Sequence of chain 1.A:
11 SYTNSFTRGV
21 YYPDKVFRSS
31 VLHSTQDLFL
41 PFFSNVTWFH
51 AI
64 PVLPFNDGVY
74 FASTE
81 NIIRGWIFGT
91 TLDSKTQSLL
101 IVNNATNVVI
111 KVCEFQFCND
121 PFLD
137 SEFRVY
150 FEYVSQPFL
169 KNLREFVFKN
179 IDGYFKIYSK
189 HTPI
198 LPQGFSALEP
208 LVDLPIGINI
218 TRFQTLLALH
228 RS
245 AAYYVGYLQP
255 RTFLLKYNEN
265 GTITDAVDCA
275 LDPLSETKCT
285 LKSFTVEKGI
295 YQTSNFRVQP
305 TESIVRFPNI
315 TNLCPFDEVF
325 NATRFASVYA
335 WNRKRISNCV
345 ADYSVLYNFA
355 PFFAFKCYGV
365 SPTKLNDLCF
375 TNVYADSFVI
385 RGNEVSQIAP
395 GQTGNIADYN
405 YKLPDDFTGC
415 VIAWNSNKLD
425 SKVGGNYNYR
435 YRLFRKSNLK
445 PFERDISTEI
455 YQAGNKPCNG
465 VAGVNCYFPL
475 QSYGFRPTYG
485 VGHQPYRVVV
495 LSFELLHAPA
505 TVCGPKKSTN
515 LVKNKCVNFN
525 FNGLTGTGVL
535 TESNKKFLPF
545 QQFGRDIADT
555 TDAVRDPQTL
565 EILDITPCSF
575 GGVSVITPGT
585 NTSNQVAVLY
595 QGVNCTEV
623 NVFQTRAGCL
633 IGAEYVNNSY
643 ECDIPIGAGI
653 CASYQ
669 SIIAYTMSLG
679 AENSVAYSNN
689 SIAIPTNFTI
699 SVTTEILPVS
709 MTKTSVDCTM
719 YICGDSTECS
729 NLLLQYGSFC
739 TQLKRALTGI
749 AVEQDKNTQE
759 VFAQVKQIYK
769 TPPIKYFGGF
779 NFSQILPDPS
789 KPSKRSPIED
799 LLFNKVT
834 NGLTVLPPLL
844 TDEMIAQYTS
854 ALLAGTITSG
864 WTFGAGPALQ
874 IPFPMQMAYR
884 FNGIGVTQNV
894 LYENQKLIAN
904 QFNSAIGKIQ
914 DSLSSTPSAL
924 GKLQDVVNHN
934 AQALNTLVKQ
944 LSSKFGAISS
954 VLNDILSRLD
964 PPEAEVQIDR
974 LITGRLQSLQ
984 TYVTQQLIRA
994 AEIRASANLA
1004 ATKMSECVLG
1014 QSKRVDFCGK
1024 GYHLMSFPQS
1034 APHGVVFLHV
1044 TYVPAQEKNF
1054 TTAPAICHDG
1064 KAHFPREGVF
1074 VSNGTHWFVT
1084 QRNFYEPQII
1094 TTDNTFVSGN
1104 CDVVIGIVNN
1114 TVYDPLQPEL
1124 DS

Binding-site contacts:
Ligand atom C2 contacts residue ASN779 of chain 1.A at 2.4 Å.
Ligand atom C8 contacts residue LYS773 of chain 1.A at 3.8 Å.
Ligand atom C5 contacts residue ASN779 of chain 1.A at 3.6 Å.
Ligand atom C3 contacts residue SER781 of chain 1.A at 3.8 Å.
Ligand atom N2 contacts residue SER781 of chain 1.A at 3.1 Å.
Ligand atom O5 contacts residue ASN779 of chain 1.A at 2.3 Å (h-bond).
Ligand atom O7 contacts residue ASN779 of chain 1.A at 3.0 Å (h-bond).
Ligand atom N2 contacts residue ASN779 of chain 1.A at 2.9 Å (h-bond).
Ligand atom C7 contacts residue PHE780 of chain 1.A at 4.3 Å (hydrophobic).
Ligand atom C8 contacts residue PHE780 of chain 1.A at 3.4 Å (hydrophobic).
Ligand atom C5 contacts residue GLN782 of chain 1.A at 4.3 Å.
Ligand atom C3 contacts residue ASN779 of chain 1.A at 3.8 Å.
Ligand atom C8 contacts residue ASN779 of chain 1.A at 3.5 Å.
Ligand atom C8 contacts residue SER781 of chain 1.A at 3.6 Å.
Ligand atom C7 contacts residue SER781 of chain 1.A at 3.8 Å.
Ligand atom C2 contacts residue SER781 of chain 1.A at 3.8 Å.
Ligand atom C1 contacts residue ASN779 of chain 1.A at 1.4 Å.
Ligand atom C1 contacts residue SER781 of chain 1.A at 3.8 Å.
Ligand atom C4 contacts residue ASN779 of chain 1.A at 4.2 Å.
Ligand atom O3 contacts residue SER781 of chain 1.A at 4.3 Å.
Ligand atom C7 contacts residue ASN779 of chain 1.A at 3.0 Å.

This protein binds this small molecule.
Small molecule (SMILES): CC(=O)N[C@@H]1[C@@H](O)[C@H](O)[C@@H](CO)O[C@H]1O